The protein below binds the small molecule below.
Small molecule (SMILES): CC(=O)N[C@@H]1[C@@H](O)[C@H](O)[C@@H](CO)O[C@H]1O

Sequence of chain 1.E:
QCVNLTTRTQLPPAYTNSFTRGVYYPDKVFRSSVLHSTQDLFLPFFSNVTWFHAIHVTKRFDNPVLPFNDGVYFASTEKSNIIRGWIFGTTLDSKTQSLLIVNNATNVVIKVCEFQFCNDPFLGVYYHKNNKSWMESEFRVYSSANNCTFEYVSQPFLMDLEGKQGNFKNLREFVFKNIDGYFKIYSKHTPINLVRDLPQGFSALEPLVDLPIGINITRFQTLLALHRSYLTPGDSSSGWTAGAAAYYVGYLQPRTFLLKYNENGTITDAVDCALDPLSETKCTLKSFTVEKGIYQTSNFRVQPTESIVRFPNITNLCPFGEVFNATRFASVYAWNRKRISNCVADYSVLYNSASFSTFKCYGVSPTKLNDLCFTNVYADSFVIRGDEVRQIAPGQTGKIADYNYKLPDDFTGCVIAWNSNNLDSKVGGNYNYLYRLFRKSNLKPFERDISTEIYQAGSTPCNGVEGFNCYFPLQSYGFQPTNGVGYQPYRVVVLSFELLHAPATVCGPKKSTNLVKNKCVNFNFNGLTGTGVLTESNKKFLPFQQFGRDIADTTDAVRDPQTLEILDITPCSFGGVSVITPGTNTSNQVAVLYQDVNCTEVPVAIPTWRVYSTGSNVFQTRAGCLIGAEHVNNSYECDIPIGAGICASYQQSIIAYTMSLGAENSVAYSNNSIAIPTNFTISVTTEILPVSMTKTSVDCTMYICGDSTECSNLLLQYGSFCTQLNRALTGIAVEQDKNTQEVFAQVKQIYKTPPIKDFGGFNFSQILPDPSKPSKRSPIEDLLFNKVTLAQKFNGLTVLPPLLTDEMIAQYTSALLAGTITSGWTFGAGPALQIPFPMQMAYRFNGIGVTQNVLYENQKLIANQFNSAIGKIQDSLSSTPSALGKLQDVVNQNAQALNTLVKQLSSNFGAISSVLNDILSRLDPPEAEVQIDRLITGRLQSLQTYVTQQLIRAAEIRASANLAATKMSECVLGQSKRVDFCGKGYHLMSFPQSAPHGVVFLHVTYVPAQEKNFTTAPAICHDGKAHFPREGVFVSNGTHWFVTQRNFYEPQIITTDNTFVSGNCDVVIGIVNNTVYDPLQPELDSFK

Binding-site contacts:
Ligand atom C2 contacts residue ASN590 of chain 1.E at 2.5 Å.
Ligand atom O7 contacts residue THR294 of chain 1.E at 3.1 Å.
Ligand atom C4 contacts residue ASN590 of chain 1.E at 4.2 Å.
Ligand atom C3 contacts residue ASN590 of chain 1.E at 3.6 Å.
Ligand atom C7 contacts residue THR294 of chain 1.E at 4.3 Å.
Ligand atom C5 contacts residue ASN590 of chain 1.E at 3.5 Å.
Ligand atom N2 contacts residue ASN590 of chain 1.E at 3.5 Å (h-bond).
Ligand atom C7 contacts residue THR589 of chain 1.E at 4.2 Å.
Ligand atom O3 contacts residue ASN590 of chain 1.E at 3.7 Å.
Ligand atom C1 contacts residue ASN590 of chain 1.E at 1.4 Å.
Ligand atom O7 contacts residue THR589 of chain 1.E at 3.6 Å.
Ligand atom O6 contacts residue ASN590 of chain 1.E at 4.2 Å.
Ligand atom C8 contacts residue ASN590 of chain 1.E at 4.3 Å.
Ligand atom O5 contacts residue ASN590 of chain 1.E at 2.2 Å (h-bond).
Ligand atom C7 contacts residue ASN590 of chain 1.E at 4.3 Å.